Sequence of chain 1.B:
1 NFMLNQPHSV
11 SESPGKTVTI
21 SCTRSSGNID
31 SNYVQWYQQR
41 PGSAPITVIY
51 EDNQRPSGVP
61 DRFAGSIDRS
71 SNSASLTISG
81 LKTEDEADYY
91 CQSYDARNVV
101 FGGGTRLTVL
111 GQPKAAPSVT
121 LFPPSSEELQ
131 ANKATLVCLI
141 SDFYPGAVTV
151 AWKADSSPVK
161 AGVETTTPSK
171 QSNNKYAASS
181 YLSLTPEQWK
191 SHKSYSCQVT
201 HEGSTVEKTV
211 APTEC

Binding-site contacts:
Ligand atom N2 contacts residue ALA44 of chain 1.B at 3.4 Å (h-bond).
Ligand atom N1 contacts residue PRO45 of chain 1.B at 2.9 Å (h-bond).
Ligand atom C13 contacts residue ILE46 of chain 1.B at 3.7 Å (hydrophobic).
Ligand atom C20 contacts residue PRO45 of chain 1.B at 3.3 Å (hydrophobic).
Ligand atom C6 contacts residue TYR90 of chain 1.A at 3.6 Å (hydrophobic).
Ligand atom C1 contacts residue PHE101 of chain 1.B at 3.6 Å (hydrophobic).
Ligand atom C22 contacts residue PHE101 of chain 1.A at 3.5 Å (hydrophobic).
Ligand atom C8 contacts residue PRO45 of chain 1.B at 3.4 Å (hydrophobic).
Ligand atom O2 contacts residue THR47 of chain 1.B at 2.8 Å (h-bond).
Ligand atom C4 contacts residue PHE101 of chain 1.A at 3.7 Å (hydrophobic).
Ligand atom N1 contacts residue ILE46 of chain 1.B at 3.5 Å.
Ligand atom C3 contacts residue TYR90 of chain 1.A at 3.4 Å (hydrophobic).
Ligand atom C6 contacts residue PHE101 of chain 1.A at 3.6 Å (hydrophobic).
Ligand atom C22 contacts residue PRO45 of chain 1.B at 3.8 Å (hydrophobic).
Ligand atom C14 contacts residue ALA44 of chain 1.B at 3.6 Å (hydrophobic).
Ligand atom C13 contacts residue PRO45 of chain 1.B at 3.6 Å (hydrophobic).
Ligand atom C contacts residue TYR37 of chain 1.B at 3.5 Å (hydrophobic).
Ligand atom O contacts residue THR47 of chain 1.B at 3.5 Å (h-bond).
Ligand atom C16 contacts residue ALA44 of chain 1.B at 3.7 Å (hydrophobic).
Ligand atom O contacts residue PRO45 of chain 1.B at 3.4 Å (h-bond).
Ligand atom C5 contacts residue TYR90 of chain 1.A at 3.7 Å (hydrophobic).
Ligand atom C5 contacts residue PRO45 of chain 1.B at 3.7 Å (hydrophobic).
Ligand atom O contacts residue PHE101 of chain 1.A at 3.4 Å.
Ligand atom C5 contacts residue PHE101 of chain 1.A at 3.7 Å (hydrophobic).
Ligand atom C9 contacts residue PRO45 of chain 1.B at 3.4 Å (hydrophobic).
Ligand atom C16 contacts residue ILE46 of chain 1.B at 3.7 Å (hydrophobic).
Ligand atom C contacts residue PHE101 of chain 1.B at 3.8 Å (hydrophobic).
Ligand atom C10 contacts residue PHE101 of chain 1.A at 3.6 Å (hydrophobic).
Ligand atom C9 contacts residue PHE101 of chain 1.A at 3.5 Å (hydrophobic).
Ligand atom C21 contacts residue PHE101 of chain 1.A at 3.6 Å (hydrophobic).
Ligand atom C8 contacts residue PHE101 of chain 1.A at 3.6 Å (hydrophobic).
Ligand atom C21 contacts residue GLY102 of chain 1.A at 3.7 Å.
Ligand atom C10 contacts residue PRO45 of chain 1.B at 3.4 Å (hydrophobic).
Ligand atom C22 contacts residue TYR37 of chain 1.B at 3.7 Å (hydrophobic).
Ligand atom N2 contacts residue PRO45 of chain 1.B at 3.3 Å (h-bond).
Ligand atom C9 contacts residue THR47 of chain 1.B at 3.6 Å.
Ligand atom O2 contacts residue ILE46 of chain 1.B at 3.6 Å.
Ligand atom C7 contacts residue PRO45 of chain 1.B at 3.3 Å (hydrophobic).
Ligand atom C20 contacts residue PHE101 of chain 1.A at 3.4 Å (hydrophobic).
Ligand atom C7 contacts residue PHE101 of chain 1.A at 3.3 Å (hydrophobic).

Sequence of chain 1.A:
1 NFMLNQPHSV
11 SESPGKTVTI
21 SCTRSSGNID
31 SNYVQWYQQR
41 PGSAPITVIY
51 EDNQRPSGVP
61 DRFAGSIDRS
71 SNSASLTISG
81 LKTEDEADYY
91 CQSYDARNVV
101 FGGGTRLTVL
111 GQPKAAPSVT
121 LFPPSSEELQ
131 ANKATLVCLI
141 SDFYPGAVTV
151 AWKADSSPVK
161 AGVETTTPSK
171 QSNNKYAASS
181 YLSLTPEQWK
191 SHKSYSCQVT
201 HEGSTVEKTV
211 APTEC

This small molecule binds to this protein.
Small molecule (SMILES): CCN(CC)c1ccc2c(C)c(CCNC(=O)NCc3cccnc3)c(=O)oc2c1